Sequence of chain 1.A:
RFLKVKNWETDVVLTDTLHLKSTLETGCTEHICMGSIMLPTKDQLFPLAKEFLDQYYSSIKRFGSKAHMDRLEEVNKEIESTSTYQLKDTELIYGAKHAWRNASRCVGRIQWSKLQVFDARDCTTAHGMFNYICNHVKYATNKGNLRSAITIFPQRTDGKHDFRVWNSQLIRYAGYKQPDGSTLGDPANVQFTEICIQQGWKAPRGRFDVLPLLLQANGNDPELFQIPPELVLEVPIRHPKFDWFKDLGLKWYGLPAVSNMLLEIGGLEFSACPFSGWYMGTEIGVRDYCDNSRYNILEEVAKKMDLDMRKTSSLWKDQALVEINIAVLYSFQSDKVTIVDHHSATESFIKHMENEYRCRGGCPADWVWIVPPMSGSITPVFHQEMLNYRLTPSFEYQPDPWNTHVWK

The protein below binds the small molecule below.
Small molecule (SMILES): CNCCc1cccc(OCc2ccc3ccc(N)nc3c2)c1

Binding-site contacts:
Ligand atom C03 contacts residue HEM1 of chain 1.C at 3.0 Å.
Ligand atom C06 contacts residue PHE288 of chain 1.A at 3.6 Å (hydrophobic).
Ligand atom N01 contacts residue GLU296 of chain 1.A at 2.6 Å (salt-bridge).
Ligand atom C07 contacts residue VAL271 of chain 1.A at 3.3 Å (hydrophobic).
Ligand atom N02 contacts residue GLU296 of chain 1.A at 2.6 Å (salt-bridge).
Ligand atom C06 contacts residue HEM1 of chain 1.C at 3.1 Å.
Ligand atom C09 contacts residue HEM1 of chain 1.C at 3.3 Å.
Ligand atom C23 contacts residue HEM1 of chain 1.C at 3.5 Å.
Ligand atom C22 contacts residue HEM1 of chain 1.C at 3.1 Å.
Ligand atom C27 contacts residue H4B1 of chain 1.D at 3.7 Å.
Ligand atom C08 contacts residue HEM1 of chain 1.C at 3.7 Å.
Ligand atom C30 contacts residue HEM1 of chain 1.C at 3.2 Å.
Ligand atom C07 contacts residue HEM1 of chain 1.C at 3.4 Å.
Ligand atom C08 contacts residue VAL271 of chain 1.A at 3.7 Å (hydrophobic).
Ligand atom C25 contacts residue HEM1 of chain 1.C at 3.6 Å.
Ligand atom C28 contacts residue HEM1 of chain 1.C at 3.5 Å.
Ligand atom C05 contacts residue HEM1 of chain 1.C at 3.6 Å.
Ligand atom C23 contacts residue TYR410 of chain 1.A at 3.5 Å (hydrophobic).
Ligand atom C30 contacts residue ARG300 of chain 1.A at 3.5 Å.
Ligand atom C28 contacts residue H4B1 of chain 1.D at 3.5 Å.
Ligand atom C30 contacts residue H4B1 of chain 1.D at 3.2 Å.
Ligand atom N02 contacts residue TYR292 of chain 1.A at 3.6 Å.
Ligand atom C27 contacts residue TRP382 of chain 1.A at 3.5 Å (hydrophobic).
Ligand atom C06 contacts residue VAL271 of chain 1.A at 3.6 Å (hydrophobic).
Ligand atom C26 contacts residue HEM1 of chain 1.C at 3.3 Å.
Ligand atom O12 contacts residue HEM1 of chain 1.C at 3.4 Å.
Ligand atom N02 contacts residue TRP291 of chain 1.A at 2.7 Å (h-bond).
Ligand atom C02 contacts residue GLU296 of chain 1.A at 3.4 Å.
Ligand atom C11 contacts residue HEM1 of chain 1.C at 3.6 Å.
Ligand atom C10 contacts residue GLU296 of chain 1.A at 3.5 Å.
Ligand atom C24 contacts residue HEM1 of chain 1.C at 3.7 Å.
Ligand atom C10 contacts residue HEM1 of chain 1.C at 3.8 Å.
Ligand atom N02 contacts residue PRO269 of chain 1.A at 3.6 Å.
Ligand atom N29 contacts residue HEM1 of chain 1.C at 2.9 Å (h-bond).
Ligand atom N02 contacts residue HEM1 of chain 1.C at 3.8 Å.
Ligand atom C04 contacts residue HEM1 of chain 1.C at 3.3 Å.
Ligand atom C21 contacts residue HEM1 of chain 1.C at 3.0 Å.
Ligand atom N29 contacts residue H4B1 of chain 1.D at 2.4 Å (h-bond).
Ligand atom C09 contacts residue GLU296 of chain 1.A at 3.4 Å.
Ligand atom C02 contacts residue HEM1 of chain 1.C at 3.6 Å.